A small-molecule ligand and the protein it binds are described below.
Small molecule (SMILES): CC(=O)N[C@@H]1[C@@H](O)[C@H](O)[C@@H](CO)O[C@H]1O

Sequence of chain 1.C:
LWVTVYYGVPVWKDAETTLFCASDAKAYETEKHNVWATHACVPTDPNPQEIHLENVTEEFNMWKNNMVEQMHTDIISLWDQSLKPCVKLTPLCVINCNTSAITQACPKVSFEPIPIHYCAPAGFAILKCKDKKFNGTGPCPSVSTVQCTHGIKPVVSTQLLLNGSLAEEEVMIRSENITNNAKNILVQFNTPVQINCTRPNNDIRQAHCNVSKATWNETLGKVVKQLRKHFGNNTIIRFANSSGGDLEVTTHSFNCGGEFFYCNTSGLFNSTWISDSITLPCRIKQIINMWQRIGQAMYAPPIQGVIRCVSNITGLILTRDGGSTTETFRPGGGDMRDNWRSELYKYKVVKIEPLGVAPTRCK

Binding-site contacts:
Ligand atom C4 contacts residue ASN244 of chain 1.C at 4.2 Å.
Ligand atom C2 contacts residue ASN244 of chain 1.C at 2.4 Å.
Ligand atom C1 contacts residue ASN244 of chain 1.C at 1.4 Å.
Ligand atom O5 contacts residue ASN247 of chain 1.C at 3.6 Å (h-bond).
Ligand atom C6 contacts residue THR246 of chain 1.C at 3.3 Å.
Ligand atom C5 contacts residue THR246 of chain 1.C at 3.6 Å.
Ligand atom C6 contacts residue ASN247 of chain 1.C at 3.7 Å.
Ligand atom C1 contacts residue THR246 of chain 1.C at 4.2 Å.
Ligand atom O7 contacts residue ASN244 of chain 1.C at 3.3 Å (h-bond).
Ligand atom O6 contacts residue THR246 of chain 1.C at 3.4 Å (h-bond).
Ligand atom O5 contacts residue THR246 of chain 1.C at 3.4 Å (h-bond).
Ligand atom C3 contacts residue ASN244 of chain 1.C at 3.8 Å.
Ligand atom O5 contacts residue ASN244 of chain 1.C at 2.4 Å (h-bond).
Ligand atom N2 contacts residue ASN244 of chain 1.C at 2.9 Å (h-bond).
Ligand atom C5 contacts residue ASN244 of chain 1.C at 3.7 Å.
Ligand atom C5 contacts residue ASN247 of chain 1.C at 4.3 Å.
Ligand atom O6 contacts residue ASN247 of chain 1.C at 2.3 Å (h-bond).
Ligand atom C8 contacts residue ASN244 of chain 1.C at 4.5 Å.
Ligand atom C7 contacts residue ASN244 of chain 1.C at 3.3 Å.